Sequence of chain 27.C:
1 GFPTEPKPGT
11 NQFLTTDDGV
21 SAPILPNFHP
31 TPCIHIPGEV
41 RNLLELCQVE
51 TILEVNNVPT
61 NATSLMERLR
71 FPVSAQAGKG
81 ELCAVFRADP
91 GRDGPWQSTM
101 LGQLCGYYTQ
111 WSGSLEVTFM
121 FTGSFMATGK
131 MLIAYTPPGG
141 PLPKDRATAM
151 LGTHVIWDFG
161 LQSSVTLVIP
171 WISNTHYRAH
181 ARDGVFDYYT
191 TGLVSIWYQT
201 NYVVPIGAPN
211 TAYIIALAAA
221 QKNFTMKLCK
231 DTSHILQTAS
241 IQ

Sequence of chain 28.C:
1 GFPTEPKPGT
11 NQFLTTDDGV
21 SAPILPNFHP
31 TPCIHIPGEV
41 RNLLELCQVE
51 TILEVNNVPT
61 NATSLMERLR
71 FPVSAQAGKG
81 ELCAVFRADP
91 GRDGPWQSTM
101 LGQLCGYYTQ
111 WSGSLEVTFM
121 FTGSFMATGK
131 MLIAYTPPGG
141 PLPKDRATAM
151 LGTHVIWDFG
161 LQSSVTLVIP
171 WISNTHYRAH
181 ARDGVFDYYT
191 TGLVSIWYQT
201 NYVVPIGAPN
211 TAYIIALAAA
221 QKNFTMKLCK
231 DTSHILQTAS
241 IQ

Sequence of chain 27.A:
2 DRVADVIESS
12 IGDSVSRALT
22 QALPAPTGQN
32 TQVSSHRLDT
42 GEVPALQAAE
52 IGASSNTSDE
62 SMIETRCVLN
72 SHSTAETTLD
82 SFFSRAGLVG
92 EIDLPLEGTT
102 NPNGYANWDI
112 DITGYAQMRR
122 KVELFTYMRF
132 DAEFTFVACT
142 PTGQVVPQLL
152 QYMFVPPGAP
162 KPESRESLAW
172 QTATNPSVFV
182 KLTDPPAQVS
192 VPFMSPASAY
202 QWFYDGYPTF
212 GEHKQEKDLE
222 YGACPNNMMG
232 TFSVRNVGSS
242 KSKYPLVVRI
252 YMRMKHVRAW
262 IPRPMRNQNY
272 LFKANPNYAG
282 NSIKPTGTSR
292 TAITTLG

Binding-site contacts:
Ligand atom C5 contacts residue PHE233 of chain 27.A at 3.9 Å (hydrophobic).
Ligand atom N3A contacts residue ILE113 of chain 27.A at 3.7 Å.
Ligand atom C4 contacts residue ILE24 of chain 27.C at 4.0 Å (hydrophobic).
Ligand atom O1A contacts residue TRP203 of chain 27.A at 3.3 Å.
Ligand atom C2C contacts residue VAL192 of chain 27.A at 3.7 Å (hydrophobic).
Ligand atom C5C contacts residue PHE135 of chain 27.A at 3.5 Å (hydrophobic).
Ligand atom C5 contacts residue PHE155 of chain 27.A at 3.9 Å (hydrophobic).
Ligand atom C5B contacts residue ASP112 of chain 27.A at 3.9 Å.
Ligand atom C3B contacts residue TRP203 of chain 27.A at 3.2 Å (hydrophobic).
Ligand atom N2 contacts residue PHE233 of chain 27.A at 3.8 Å.
Ligand atom C4A contacts residue THR114 of chain 27.A at 3.6 Å.
Ligand atom C2A contacts residue TRP203 of chain 27.A at 3.6 Å (hydrophobic).
Ligand atom O1B contacts residue MET230 of chain 27.A at 4.0 Å.
Ligand atom N3A contacts residue ASP112 of chain 27.A at 2.8 Å (salt-bridge).
Ligand atom C4A contacts residue ASP112 of chain 27.A at 3.0 Å.
Ligand atom C7C contacts residue MET230 of chain 27.A at 4.0 Å (hydrophobic).
Ligand atom C2B contacts residue TRP203 of chain 27.A at 4.1 Å (hydrophobic).
Ligand atom O1 contacts residue PHE155 of chain 27.A at 3.5 Å.
Ligand atom C6C contacts residue TYR201 of chain 27.A at 4.0 Å (hydrophobic).
Ligand atom C4B contacts residue ASN228 of chain 27.A at 4.0 Å.
Ligand atom C2B contacts residue TYR201 of chain 27.A at 3.4 Å (hydrophobic).
Ligand atom C31 contacts residue ILE24 of chain 27.C at 3.6 Å (hydrophobic).
Ligand atom C5A contacts residue ASN228 of chain 27.A at 4.0 Å.
Ligand atom C4B contacts residue TRP203 of chain 27.A at 3.6 Å (hydrophobic).
Ligand atom O1A contacts residue ASN228 of chain 27.A at 3.7 Å.
Ligand atom C31 contacts residue VAL179 of chain 27.A at 3.5 Å (hydrophobic).
Ligand atom C3C contacts residue PHE135 of chain 27.A at 3.8 Å (hydrophobic).
Ligand atom C6B contacts residue ILE113 of chain 27.A at 4.0 Å (hydrophobic).
Ligand atom O1B contacts residue TYR201 of chain 27.A at 3.4 Å.
Ligand atom C3B contacts residue ASN228 of chain 27.A at 4.0 Å.
Ligand atom O1 contacts residue PHE233 of chain 27.A at 3.1 Å.
Ligand atom C4C contacts residue VAL192 of chain 27.A at 3.5 Å (hydrophobic).
Ligand atom C5B contacts residue ILE113 of chain 27.A at 3.5 Å (hydrophobic).
Ligand atom C5C contacts residue ILE111 of chain 27.A at 3.7 Å (hydrophobic).
Ligand atom C31 contacts residue PRO177 of chain 27.A at 3.9 Å (hydrophobic).
Ligand atom C4C contacts residue PHE135 of chain 27.A at 3.7 Å (hydrophobic).
Ligand atom C4 contacts residue VAL190 of chain 27.A at 3.8 Å (hydrophobic).
Ligand atom N2 contacts residue PHE155 of chain 27.A at 3.6 Å.
Ligand atom C5B contacts residue ILE111 of chain 27.A at 4.0 Å (hydrophobic).
Ligand atom C3 contacts residue PHE155 of chain 27.A at 4.0 Å (hydrophobic).

This protein binds this small molecule.
Small molecule (SMILES): Cc1cc(CCCCCCCOc2ccc(C3=NCCO3)cc2)on1